This small molecule binds to this protein.
Small molecule (SMILES): O=C(CCCC[C@@H]1SC[C@@H]2NC(=O)N[C@@H]21)NC1CCN(c2ccncc2)CC1

Sequence of chain 2.B:
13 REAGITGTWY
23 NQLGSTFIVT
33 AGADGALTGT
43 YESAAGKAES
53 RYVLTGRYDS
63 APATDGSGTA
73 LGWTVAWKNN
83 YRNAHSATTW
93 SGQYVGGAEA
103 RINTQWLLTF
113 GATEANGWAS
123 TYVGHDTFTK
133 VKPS

Binding-site contacts:
Ligand atom O03 contacts residue TYR43 of chain 2.B at 2.7 Å (h-bond).
Ligand atom N13 contacts residue PHE112 of chain 2.B at 3.3 Å.
Ligand atom C17 contacts residue LYS49 of chain 2.B at 3.6 Å.
Ligand atom C18 contacts residue SER88 of chain 2.B at 3.6 Å.
Ligand atom C05 contacts residue TYR43 of chain 2.B at 3.5 Å (hydrophobic).
Ligand atom N02 contacts residue ASP128 of chain 2.B at 2.9 Å (salt-bridge).
Ligand atom C20 contacts residue SER88 of chain 2.B at 3.6 Å.
Ligand atom N06 contacts residue LEU25 of chain 2.B at 3.7 Å.
Ligand atom C23 contacts residue LYS49 of chain 2.B at 3.5 Å.
Ligand atom C10 contacts residue TRP108 of chain 2.B at 3.8 Å (hydrophobic).
Ligand atom C25 contacts residue PHE112 of chain 2.B at 3.6 Å (hydrophobic).
Ligand atom S04 contacts residue TRP79 of chain 2.B at 3.6 Å.
Ligand atom C01 contacts residue TRP120 of chain 1.B at 3.6 Å (hydrophobic).
Ligand atom C16 contacts residue TRP79 of chain 2.B at 3.7 Å (hydrophobic).
Ligand atom O03 contacts residue ASN23 of chain 2.B at 3.0 Å (h-bond).
Ligand atom C08 contacts residue TRP120 of chain 1.B at 3.7 Å (hydrophobic).
Ligand atom C05 contacts residue ASP128 of chain 2.B at 3.7 Å.
Ligand atom S04 contacts residue TRP92 of chain 2.B at 3.8 Å.
Ligand atom C28 contacts residue PHE112 of chain 2.B at 3.6 Å (hydrophobic).
Ligand atom C14 contacts residue ALA47 of chain 2.B at 3.6 Å (hydrophobic).
Ligand atom N02 contacts residue LEU25 of chain 2.B at 3.7 Å.
Ligand atom C17 contacts residue TRP79 of chain 2.B at 3.6 Å (hydrophobic).
Ligand atom C05 contacts residue LEU25 of chain 2.B at 3.6 Å (hydrophobic).
Ligand atom O03 contacts residue SER27 of chain 2.B at 2.7 Å (h-bond).
Ligand atom C15 contacts residue TRP79 of chain 2.B at 3.7 Å (hydrophobic).
Ligand atom C26 contacts residue TYR124 of chain 2.B at 3.8 Å (hydrophobic).
Ligand atom C20 contacts residue ALA86 of chain 2.B at 3.4 Å (hydrophobic).
Ligand atom N06 contacts residue SER45 of chain 2.B at 3.0 Å (h-bond).
Ligand atom C27 contacts residue PHE112 of chain 2.B at 3.2 Å (hydrophobic).
Ligand atom C22 contacts residue TYR124 of chain 2.B at 3.7 Å (hydrophobic).
Ligand atom C05 contacts residue SER27 of chain 2.B at 3.6 Å.
Ligand atom C05 contacts residue ASN23 of chain 2.B at 3.7 Å.
Ligand atom N09 contacts residue SER88 of chain 2.B at 3.1 Å (h-bond).
Ligand atom C24 contacts residue PHE112 of chain 2.B at 3.6 Å (hydrophobic).
Ligand atom S04 contacts residue THR90 of chain 2.B at 3.4 Å (h-bond).
Ligand atom C12 contacts residue TRP108 of chain 2.B at 3.3 Å (hydrophobic).
Ligand atom C26 contacts residue PHE112 of chain 2.B at 3.6 Å (hydrophobic).
Ligand atom O07 contacts residue GLY48 of chain 2.B at 3.5 Å.
Ligand atom O07 contacts residue LYS49 of chain 2.B at 2.9 Å (salt-bridge).
Ligand atom C14 contacts residue SER45 of chain 2.B at 3.5 Å.

Sequence of chain 1.B:
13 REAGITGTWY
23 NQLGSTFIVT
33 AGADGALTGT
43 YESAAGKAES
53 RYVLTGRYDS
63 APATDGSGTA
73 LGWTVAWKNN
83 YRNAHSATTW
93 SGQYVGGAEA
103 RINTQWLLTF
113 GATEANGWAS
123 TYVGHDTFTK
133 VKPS